Sequence of chain 1.A:
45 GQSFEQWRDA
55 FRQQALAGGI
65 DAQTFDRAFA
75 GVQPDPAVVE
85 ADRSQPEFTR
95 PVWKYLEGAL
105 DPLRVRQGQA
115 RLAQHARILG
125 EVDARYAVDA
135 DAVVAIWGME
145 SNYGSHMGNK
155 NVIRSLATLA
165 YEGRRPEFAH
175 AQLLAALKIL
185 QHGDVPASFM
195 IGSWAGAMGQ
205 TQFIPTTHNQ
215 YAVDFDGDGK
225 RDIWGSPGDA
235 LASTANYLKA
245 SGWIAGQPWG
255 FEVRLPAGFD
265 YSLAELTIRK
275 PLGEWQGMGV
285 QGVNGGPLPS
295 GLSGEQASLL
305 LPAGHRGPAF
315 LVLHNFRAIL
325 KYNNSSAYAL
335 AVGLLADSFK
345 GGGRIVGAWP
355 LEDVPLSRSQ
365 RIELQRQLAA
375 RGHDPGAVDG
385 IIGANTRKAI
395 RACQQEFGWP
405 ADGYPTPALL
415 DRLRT

A small-molecule ligand and the protein it binds are described below.
Small molecule (SMILES): CC(=O)N[C@@H]1[C@@H](O)[C@H](O)[C@@H](CO)O[C@H]1O

Binding-site contacts:
Ligand atom O5 contacts residue ILE208 of chain 1.A at 4.1 Å.
Ligand atom O7 contacts residue PHE207 of chain 1.A at 3.6 Å.
Ligand atom C2 contacts residue TYR241 of chain 1.A at 4.5 Å (hydrophobic).
Ligand atom C2 contacts residue TYR326 of chain 1.A at 3.9 Å (hydrophobic).
Ligand atom C4 contacts residue THR211 of chain 1.A at 4.3 Å.
Ligand atom O7 contacts residue THR211 of chain 1.A at 3.4 Å (h-bond).
Ligand atom C2 contacts residue THR211 of chain 1.A at 4.3 Å.
Ligand atom C8 contacts residue GLN206 of chain 1.A at 3.7 Å.
Ligand atom O7 contacts residue ILE208 of chain 1.A at 3.4 Å (h-bond).
Ligand atom C1 contacts residue TYR326 of chain 1.A at 4.2 Å (hydrophobic).
Ligand atom C8 contacts residue PHE207 of chain 1.A at 3.9 Å (hydrophobic).
Ligand atom O3 contacts residue THR211 of chain 1.A at 2.7 Å (h-bond).
Ligand atom C3 contacts residue LYS325 of chain 1.A at 3.9 Å.
Ligand atom N2 contacts residue TYR326 of chain 1.A at 3.0 Å (h-bond).
Ligand atom O4 contacts residue TYR241 of chain 1.A at 4.1 Å.
Ligand atom C4 contacts residue ILE208 of chain 1.A at 4.0 Å (hydrophobic).
Ligand atom C7 contacts residue THR211 of chain 1.A at 4.3 Å.
Ligand atom C7 contacts residue PHE207 of chain 1.A at 4.4 Å (hydrophobic).
Ligand atom C3 contacts residue TYR241 of chain 1.A at 3.4 Å (hydrophobic).
Ligand atom N2 contacts residue TYR241 of chain 1.A at 4.3 Å.
Ligand atom C7 contacts residue GLN206 of chain 1.A at 4.1 Å.
Ligand atom O3 contacts residue LYS325 of chain 1.A at 4.4 Å.
Ligand atom O3 contacts residue TYR241 of chain 1.A at 2.9 Å (h-bond).
Ligand atom C8 contacts residue TYR326 of chain 1.A at 3.3 Å (hydrophobic).
Ligand atom C7 contacts residue TYR326 of chain 1.A at 3.7 Å (hydrophobic).
Ligand atom O1 contacts residue ILE208 of chain 1.A at 3.7 Å.
Ligand atom C4 contacts residue TYR241 of chain 1.A at 4.4 Å (hydrophobic).
Ligand atom O7 contacts residue GLN206 of chain 1.A at 4.0 Å.
Ligand atom C2 contacts residue ILE208 of chain 1.A at 4.3 Å (hydrophobic).
Ligand atom C7 contacts residue ILE208 of chain 1.A at 4.4 Å (hydrophobic).
Ligand atom C3 contacts residue THR211 of chain 1.A at 4.0 Å.
Ligand atom N2 contacts residue LYS325 of chain 1.A at 4.3 Å.